A small-molecule ligand and the protein it binds are described below.
Small molecule (SMILES): CC(=O)N[C@@H]1[C@@H](O)[C@H](O)[C@@H](CO)O[C@H]1O

Binding-site contacts:
Ligand atom C2 contacts residue ASN45 of chain 1.A at 2.4 Å.
Ligand atom O5 contacts residue ASN45 of chain 1.A at 2.4 Å (h-bond).
Ligand atom C5 contacts residue ASN45 of chain 1.A at 3.7 Å.
Ligand atom C4 contacts residue ASN45 of chain 1.A at 4.2 Å.
Ligand atom C7 contacts residue ASN45 of chain 1.A at 3.8 Å.
Ligand atom N2 contacts residue ASN45 of chain 1.A at 2.9 Å (h-bond).
Ligand atom C1 contacts residue ASN45 of chain 1.A at 1.4 Å.
Ligand atom O7 contacts residue ASN45 of chain 1.A at 4.2 Å.
Ligand atom C3 contacts residue ASN45 of chain 1.A at 3.8 Å.

Sequence of chain 1.A:
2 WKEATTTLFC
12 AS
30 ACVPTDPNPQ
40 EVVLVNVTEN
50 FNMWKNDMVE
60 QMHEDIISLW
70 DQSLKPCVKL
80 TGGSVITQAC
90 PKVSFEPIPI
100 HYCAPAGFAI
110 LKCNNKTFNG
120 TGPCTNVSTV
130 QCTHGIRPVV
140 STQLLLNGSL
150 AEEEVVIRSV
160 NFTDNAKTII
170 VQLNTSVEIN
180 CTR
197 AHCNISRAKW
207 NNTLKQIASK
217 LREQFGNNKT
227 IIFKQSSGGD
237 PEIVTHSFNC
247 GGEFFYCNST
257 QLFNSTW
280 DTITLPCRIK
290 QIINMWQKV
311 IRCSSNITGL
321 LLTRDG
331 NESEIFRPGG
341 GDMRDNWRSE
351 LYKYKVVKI